This protein binds this small molecule.
Small molecule (SMILES): Nc1nc2[nH]cnc2c(=O)[nH]1

Sequence of chain 1.E:
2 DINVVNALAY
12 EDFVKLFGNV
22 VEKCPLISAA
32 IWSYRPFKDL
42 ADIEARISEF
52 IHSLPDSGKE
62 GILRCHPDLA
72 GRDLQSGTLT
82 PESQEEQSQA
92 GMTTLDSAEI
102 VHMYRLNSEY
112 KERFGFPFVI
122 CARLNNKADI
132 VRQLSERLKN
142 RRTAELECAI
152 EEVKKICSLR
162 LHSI

Binding-site contacts:
Ligand atom N2 contacts residue ILE157 of chain 1.E at 3.7 Å.
Ligand atom N2 contacts residue ALA123 of chain 1.E at 3.2 Å (h-bond).
Ligand atom O6 contacts residue SER84 of chain 1.E at 2.9 Å (h-bond).
Ligand atom N9 contacts residue LEU70 of chain 1.E at 3.7 Å.
Ligand atom N3 contacts residue ILE157 of chain 1.E at 3.6 Å.
Ligand atom N9 contacts residue PHE119 of chain 1.E at 3.8 Å.
Ligand atom N7 contacts residue PRO68 of chain 1.E at 2.6 Å (h-bond).
Ligand atom N9 contacts residue VAL120 of chain 1.E at 3.4 Å.
Ligand atom N2 contacts residue ILE121 of chain 1.E at 3.7 Å.
Ligand atom C4 contacts residue LEU70 of chain 1.E at 3.6 Å (hydrophobic).
Ligand atom C6 contacts residue GLN88 of chain 1.E at 3.9 Å.
Ligand atom C2 contacts residue ILE121 of chain 1.E at 3.5 Å (hydrophobic).
Ligand atom C2 contacts residue GLU87 of chain 1.E at 3.5 Å.
Ligand atom O6 contacts residue GLU87 of chain 1.E at 4.3 Å.
Ligand atom C8 contacts residue VAL120 of chain 1.E at 3.8 Å (hydrophobic).
Ligand atom C6 contacts residue GLU87 of chain 1.E at 4.1 Å.
Ligand atom C4 contacts residue ILE121 of chain 1.E at 3.2 Å (hydrophobic).
Ligand atom C5 contacts residue GLN88 of chain 1.E at 4.2 Å.
Ligand atom N3 contacts residue LEU70 of chain 1.E at 4.3 Å.
Ligand atom N2 contacts residue CYS122 of chain 1.E at 4.2 Å.
Ligand atom C2 contacts residue ALA123 of chain 1.E at 3.7 Å (hydrophobic).
Ligand atom C5 contacts residue LEU70 of chain 1.E at 3.6 Å (hydrophobic).
Ligand atom O6 contacts residue GLN88 of chain 1.E at 3.3 Å (h-bond).
Ligand atom N3 contacts residue ALA123 of chain 1.E at 3.7 Å.
Ligand atom N2 contacts residue GLU87 of chain 1.E at 3.2 Å (salt-bridge).
Ligand atom N9 contacts residue ILE121 of chain 1.E at 3.2 Å (h-bond).
Ligand atom C6 contacts residue SER84 of chain 1.E at 3.9 Å.
Ligand atom N3 contacts residue ILE121 of chain 1.E at 2.4 Å (h-bond).
Ligand atom N7 contacts residue LEU70 of chain 1.E at 3.6 Å.
Ligand atom N1 contacts residue SER84 of chain 1.E at 4.3 Å.
Ligand atom O6 contacts residue PRO68 of chain 1.E at 3.5 Å.
Ligand atom C2 contacts residue ILE157 of chain 1.E at 3.8 Å (hydrophobic).
Ligand atom C8 contacts residue PHE119 of chain 1.E at 3.2 Å (hydrophobic).
Ligand atom C5 contacts residue PRO68 of chain 1.E at 3.8 Å (hydrophobic).
Ligand atom C8 contacts residue ILE121 of chain 1.E at 4.3 Å (hydrophobic).
Ligand atom C8 contacts residue PRO68 of chain 1.E at 3.4 Å (hydrophobic).
Ligand atom N1 contacts residue GLU87 of chain 1.E at 3.0 Å (salt-bridge).
Ligand atom C8 contacts residue LEU70 of chain 1.E at 3.6 Å (hydrophobic).
Ligand atom N7 contacts residue GLN88 of chain 1.E at 4.0 Å.
Ligand atom C6 contacts residue LEU70 of chain 1.E at 4.2 Å (hydrophobic).